Sequence of chain 1.A:
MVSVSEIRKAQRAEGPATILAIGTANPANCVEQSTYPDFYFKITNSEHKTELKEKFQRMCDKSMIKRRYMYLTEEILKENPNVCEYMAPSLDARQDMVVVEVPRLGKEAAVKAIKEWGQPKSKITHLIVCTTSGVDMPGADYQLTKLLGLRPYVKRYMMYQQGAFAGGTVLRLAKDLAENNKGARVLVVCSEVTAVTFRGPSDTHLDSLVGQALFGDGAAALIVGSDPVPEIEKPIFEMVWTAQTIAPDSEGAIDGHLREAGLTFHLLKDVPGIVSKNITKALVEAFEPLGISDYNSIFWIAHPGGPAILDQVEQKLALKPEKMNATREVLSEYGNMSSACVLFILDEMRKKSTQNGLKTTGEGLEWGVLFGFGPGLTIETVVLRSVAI

Binding-site contacts:
Ligand atom C1' contacts residue GLY305 of chain 1.A at 3.9 Å.
Ligand atom C4 contacts residue LEU214 of chain 1.A at 3.4 Å (hydrophobic).
Ligand atom C4 contacts residue MLC1 of chain 1.C at 1.5 Å.
Ligand atom O1' contacts residue ILE254 of chain 1.A at 4.0 Å.
Ligand atom O2' contacts residue GLY305 of chain 1.A at 3.7 Å.
Ligand atom C4' contacts residue VAL271 of chain 1.A at 3.6 Å (hydrophobic).
Ligand atom O3' contacts residue ALA164 of chain 1.A at 3.3 Å.
Ligand atom O3' contacts residue HIS303 of chain 1.A at 2.9 Å (h-bond).
Ligand atom O2' contacts residue MLC1 of chain 1.C at 3.6 Å.
Ligand atom N1 contacts residue MLC1 of chain 1.C at 1.3 Å.
Ligand atom C3' contacts residue MLC1 of chain 1.C at 0.9 Å.
Ligand atom C3' contacts residue GLY305 of chain 1.A at 3.3 Å.
Ligand atom C2' contacts residue ILE254 of chain 1.A at 4.0 Å (hydrophobic).
Ligand atom S1 contacts residue MLC1 of chain 1.C at 2.9 Å (h-bond).
Ligand atom S1' contacts residue ASN336 of chain 1.A at 4.0 Å.
Ligand atom O3' contacts residue ASN336 of chain 1.A at 2.8 Å (h-bond).
Ligand atom C3' contacts residue LEU214 of chain 1.A at 3.9 Å (hydrophobic).
Ligand atom O3 contacts residue MLC1 of chain 1.C at 3.2 Å (h-bond).
Ligand atom S1' contacts residue HIS303 of chain 1.A at 3.9 Å.
Ligand atom O1' contacts residue MLC1 of chain 1.C at 3.6 Å.
Ligand atom O1' contacts residue ALA164 of chain 1.A at 3.5 Å.
Ligand atom C1 contacts residue MLC1 of chain 1.C at 3.0 Å.
Ligand atom C1' contacts residue MLC1 of chain 1.C at 1.3 Å.
Ligand atom O3' contacts residue MLC1 of chain 1.C at 3.6 Å.
Ligand atom C3 contacts residue MLC1 of chain 1.C at 0.6 Å.
Ligand atom C3 contacts residue LEU267 of chain 1.A at 3.7 Å (hydrophobic).
Ligand atom O3 contacts residue PRO272 of chain 1.A at 3.2 Å.
Ligand atom N1' contacts residue MLC1 of chain 1.C at 1.0 Å.
Ligand atom S1' contacts residue MLC1 of chain 1.C at 3.0 Å.
Ligand atom O1 contacts residue MLC1 of chain 1.C at 3.8 Å.
Ligand atom C1' contacts residue ASN336 of chain 1.A at 3.7 Å.
Ligand atom C2' contacts residue MLC1 of chain 1.C at 1.4 Å.
Ligand atom O2' contacts residue HIS303 of chain 1.A at 3.6 Å.
Ligand atom O3' contacts residue GLY305 of chain 1.A at 3.8 Å.
Ligand atom O2 contacts residue MLC1 of chain 1.C at 1.5 Å (h-bond).
Ligand atom C4' contacts residue MLC1 of chain 1.C at 1.0 Å.
Ligand atom S1' contacts residue ALA164 of chain 1.A at 3.8 Å.
Ligand atom C2 contacts residue MLC1 of chain 1.C at 2.1 Å.
Ligand atom O2' contacts residue ALA164 of chain 1.A at 4.0 Å.
Ligand atom O2' contacts residue PHE373 of chain 1.A at 3.6 Å.

A small-molecule ligand and the protein it binds are described below.
Small molecule (SMILES): O=S(=O)(O)CCN1CCN(CCS(=O)(=O)O)CC1